Sequence of chain 1.A:
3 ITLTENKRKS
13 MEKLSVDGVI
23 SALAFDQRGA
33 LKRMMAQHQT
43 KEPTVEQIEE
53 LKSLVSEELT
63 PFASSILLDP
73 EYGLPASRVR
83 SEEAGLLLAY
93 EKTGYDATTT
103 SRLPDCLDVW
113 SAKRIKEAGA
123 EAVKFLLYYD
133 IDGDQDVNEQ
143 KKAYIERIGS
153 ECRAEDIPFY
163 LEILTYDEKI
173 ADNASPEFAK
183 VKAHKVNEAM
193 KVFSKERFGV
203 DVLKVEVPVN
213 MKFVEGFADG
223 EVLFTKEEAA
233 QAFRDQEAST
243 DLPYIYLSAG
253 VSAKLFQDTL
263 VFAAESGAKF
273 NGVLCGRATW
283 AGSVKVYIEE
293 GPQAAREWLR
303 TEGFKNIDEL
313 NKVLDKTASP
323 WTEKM

Binding-site contacts:
Ligand atom O4P contacts residue GLY31 of chain 1.A at 3.0 Å (h-bond).
Ligand atom C1 contacts residue GLY31 of chain 1.A at 4.0 Å.
Ligand atom O1P contacts residue GLY96 of chain 1.A at 4.4 Å.
Ligand atom O2 contacts residue ARG35 of chain 1.A at 3.1 Å (salt-bridge).
Ligand atom O3P contacts residue ARG30 of chain 1.A at 4.3 Å.
Ligand atom P contacts residue GLY31 of chain 1.A at 4.2 Å.
Ligand atom C3 contacts residue THR95 of chain 1.A at 3.5 Å.
Ligand atom O2P contacts residue GLY31 of chain 1.A at 4.4 Å.
Ligand atom O3P contacts residue GLN29 of chain 1.A at 3.9 Å.
Ligand atom O2 contacts residue GLY96 of chain 1.A at 3.9 Å.
Ligand atom P contacts residue ARG30 of chain 1.A at 3.8 Å.
Ligand atom C2 contacts residue ALA32 of chain 1.A at 4.3 Å (hydrophobic).
Ligand atom C3 contacts residue GLY96 of chain 1.A at 4.3 Å.
Ligand atom C2 contacts residue THR95 of chain 1.A at 3.8 Å.
Ligand atom O4P contacts residue THR95 of chain 1.A at 3.3 Å (h-bond).
Ligand atom O2P contacts residue THR95 of chain 1.A at 2.2 Å (h-bond).
Ligand atom O1 contacts residue ARG35 of chain 1.A at 4.1 Å.
Ligand atom O2P contacts residue GLY96 of chain 1.A at 3.5 Å (h-bond).
Ligand atom O2P contacts residue ARG30 of chain 1.A at 4.2 Å.
Ligand atom O4P contacts residue GLN29 of chain 1.A at 3.3 Å.
Ligand atom O3P contacts residue ALA32 of chain 1.A at 4.4 Å.
Ligand atom C3 contacts residue ALA32 of chain 1.A at 3.0 Å (hydrophobic).
Ligand atom P contacts residue THR95 of chain 1.A at 3.2 Å.
Ligand atom P contacts residue ALA32 of chain 1.A at 4.0 Å.
Ligand atom C2 contacts residue ARG35 of chain 1.A at 3.8 Å.
Ligand atom O1P contacts residue THR95 of chain 1.A at 3.7 Å.
Ligand atom C3 contacts residue ARG35 of chain 1.A at 3.6 Å.
Ligand atom C1 contacts residue ARG35 of chain 1.A at 3.3 Å.
Ligand atom O4P contacts residue ALA32 of chain 1.A at 3.0 Å (h-bond).
Ligand atom O4P contacts residue ARG30 of chain 1.A at 2.5 Å (salt-bridge).
Ligand atom C2 contacts residue GLY96 of chain 1.A at 3.3 Å.
Ligand atom O1 contacts residue THR95 of chain 1.A at 3.1 Å (h-bond).
Ligand atom O1P contacts residue ALA32 of chain 1.A at 3.6 Å.
Ligand atom O1P contacts residue ARG35 of chain 1.A at 4.3 Å.
Ligand atom O1 contacts residue GLY96 of chain 1.A at 3.4 Å.
Ligand atom C3 contacts residue GLY31 of chain 1.A at 3.5 Å.
Ligand atom P contacts residue GLN29 of chain 1.A at 4.2 Å.
Ligand atom O1 contacts residue GLY31 of chain 1.A at 3.5 Å.
Ligand atom C1 contacts residue GLY96 of chain 1.A at 3.3 Å.
Ligand atom C1 contacts residue THR95 of chain 1.A at 3.8 Å.

This small molecule binds to this protein.
Small molecule (SMILES): O=C[C@H](O)COP(=O)(O)O